A protein and the small-molecule ligand that binds it are described below.
Small molecule (SMILES): CC(=O)N[C@@H]1[C@@H](O)[C@H](O)[C@@H](CO)O[C@H]1O

Sequence of chain 1.A:
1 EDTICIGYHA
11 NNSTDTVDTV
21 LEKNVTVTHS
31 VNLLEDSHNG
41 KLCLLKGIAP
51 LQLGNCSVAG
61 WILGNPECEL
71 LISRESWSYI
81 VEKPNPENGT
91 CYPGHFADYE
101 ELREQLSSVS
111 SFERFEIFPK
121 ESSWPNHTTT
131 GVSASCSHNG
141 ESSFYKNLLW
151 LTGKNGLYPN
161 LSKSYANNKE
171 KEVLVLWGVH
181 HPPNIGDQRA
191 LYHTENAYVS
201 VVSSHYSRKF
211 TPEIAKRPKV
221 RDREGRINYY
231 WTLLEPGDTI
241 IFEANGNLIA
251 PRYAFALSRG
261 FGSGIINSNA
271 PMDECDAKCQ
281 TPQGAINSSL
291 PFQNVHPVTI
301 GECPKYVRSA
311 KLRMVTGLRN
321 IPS

Binding-site contacts:
Ligand atom C7 contacts residue ASN12 of chain 1.A at 3.2 Å.
Ligand atom C3 contacts residue ASN12 of chain 1.A at 3.8 Å.
Ligand atom C8 contacts residue ASN12 of chain 1.A at 4.3 Å.
Ligand atom C2 contacts residue ASN12 of chain 1.A at 2.5 Å.
Ligand atom C1 contacts residue ASN12 of chain 1.A at 1.4 Å.
Ligand atom O7 contacts residue ASN12 of chain 1.A at 3.2 Å (h-bond).
Ligand atom C5 contacts residue ASN12 of chain 1.A at 3.7 Å.
Ligand atom O5 contacts residue ASN12 of chain 1.A at 2.4 Å (h-bond).
Ligand atom N2 contacts residue ASN12 of chain 1.A at 2.8 Å (h-bond).
Ligand atom C4 contacts residue ASN12 of chain 1.A at 4.3 Å.